Sequence of chain 1.D:
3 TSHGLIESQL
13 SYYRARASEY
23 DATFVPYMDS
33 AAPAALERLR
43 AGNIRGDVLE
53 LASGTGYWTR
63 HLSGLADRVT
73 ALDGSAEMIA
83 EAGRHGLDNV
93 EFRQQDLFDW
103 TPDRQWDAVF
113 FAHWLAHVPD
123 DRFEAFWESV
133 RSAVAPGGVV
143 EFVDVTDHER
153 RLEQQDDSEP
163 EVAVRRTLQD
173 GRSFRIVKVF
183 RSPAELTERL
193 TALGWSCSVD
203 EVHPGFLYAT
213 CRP

The protein below binds the small molecule below.
Small molecule (SMILES): O=P(O)(O)CCO

Binding-site contacts:
Ligand atom O2 contacts residue ILE178 of chain 1.D at 4.3 Å.
Ligand atom O1 contacts residue ARG168 of chain 1.D at 3.1 Å (salt-bridge).
Ligand atom P contacts residue HIS119 of chain 1.D at 3.8 Å.
Ligand atom O2 contacts residue HIS119 of chain 1.D at 3.3 Å.
Ligand atom CA contacts residue VAL27 of chain 1.D at 4.0 Å (hydrophobic).
Ligand atom CB contacts residue ARG168 of chain 1.D at 4.4 Å.
Ligand atom O2 contacts residue LYS180 of chain 1.D at 2.6 Å (salt-bridge).
Ligand atom O4 contacts residue PHE26 of chain 1.D at 3.5 Å (h-bond).
Ligand atom O4 contacts residue PRO28 of chain 1.D at 3.4 Å.
Ligand atom O2 contacts residue TYR15 of chain 1.D at 3.9 Å.
Ligand atom CB contacts residue PRO28 of chain 1.D at 3.4 Å (hydrophobic).
Ligand atom CA contacts residue PRO28 of chain 1.D at 3.2 Å (hydrophobic).
Ligand atom O1 contacts residue HIS119 of chain 1.D at 4.2 Å.
Ligand atom O4 contacts residue ARG168 of chain 1.D at 3.7 Å.
Ligand atom O1 contacts residue ARG18 of chain 1.D at 3.4 Å (salt-bridge).
Ligand atom CA contacts residue LYS180 of chain 1.D at 4.0 Å.
Ligand atom O2 contacts residue ARG168 of chain 1.D at 2.7 Å (salt-bridge).
Ligand atom O4 contacts residue VAL27 of chain 1.D at 4.1 Å.
Ligand atom CB contacts residue VAL27 of chain 1.D at 3.4 Å (hydrophobic).
Ligand atom CB contacts residue PHE26 of chain 1.D at 3.9 Å (hydrophobic).
Ligand atom O3 contacts residue LYS180 of chain 1.D at 3.4 Å (salt-bridge).
Ligand atom P contacts residue ARG168 of chain 1.D at 3.7 Å.
Ligand atom O3 contacts residue VAL27 of chain 1.D at 4.2 Å.
Ligand atom CB contacts residue ARG18 of chain 1.D at 3.5 Å.
Ligand atom CA contacts residue ARG168 of chain 1.D at 4.2 Å.
Ligand atom O3 contacts residue HIS115 of chain 1.D at 4.1 Å.
Ligand atom P contacts residue TYR15 of chain 1.D at 3.6 Å.
Ligand atom O3 contacts residue TYR15 of chain 1.D at 3.8 Å.
Ligand atom O3 contacts residue HIS119 of chain 1.D at 3.0 Å (h-bond).
Ligand atom O1 contacts residue TYR15 of chain 1.D at 2.7 Å (h-bond).
Ligand atom P contacts residue LYS180 of chain 1.D at 3.5 Å.
Ligand atom O4 contacts residue ARG18 of chain 1.D at 2.9 Å (salt-bridge).